Binding-site contacts:
Ligand atom NE contacts residue ASP791 of chain 1.E at 3.4 Å (salt-bridge).
Ligand atom NE contacts residue VAL893 of chain 1.E at 4.3 Å.
Ligand atom CD contacts residue VAL893 of chain 1.E at 3.7 Å (hydrophobic).
Ligand atom N contacts residue ASP1041 of chain 1.E at 3.5 Å (salt-bridge).
Ligand atom CB contacts residue LEU907 of chain 1.E at 4.2 Å (hydrophobic).
Ligand atom C contacts residue TYR1040 of chain 1.E at 3.9 Å (hydrophobic).
Ligand atom O contacts residue LEU907 of chain 1.E at 3.9 Å.
Ligand atom CA contacts residue TYR1040 of chain 1.E at 3.8 Å (hydrophobic).
Ligand atom O contacts residue THR1042 of chain 1.E at 2.7 Å (h-bond).
Ligand atom CA contacts residue LEU907 of chain 1.E at 4.4 Å (hydrophobic).
Ligand atom O contacts residue THR1043 of chain 1.E at 4.2 Å.
Ligand atom CD contacts residue LEU907 of chain 1.E at 3.8 Å (hydrophobic).
Ligand atom O contacts residue ASP1041 of chain 1.E at 3.4 Å.
Ligand atom CB contacts residue GLU783 of chain 1.E at 3.8 Å.
Ligand atom CG contacts residue LEU895 of chain 1.E at 3.7 Å (hydrophobic).
Ligand atom OXT contacts residue TYR1040 of chain 1.E at 4.2 Å.
Ligand atom N contacts residue TYR1040 of chain 1.E at 2.7 Å (h-bond).
Ligand atom CG contacts residue GLU892 of chain 1.E at 3.8 Å.
Ligand atom C contacts residue ASP1041 of chain 1.E at 4.1 Å.
Ligand atom CG contacts residue GLU783 of chain 1.E at 4.1 Å.
Ligand atom CD contacts residue LEU895 of chain 1.E at 4.3 Å (hydrophobic).
Ligand atom CG contacts residue ASP791 of chain 1.E at 4.5 Å.
Ligand atom NE contacts residue GLU783 of chain 1.E at 2.4 Å (salt-bridge).
Ligand atom C contacts residue LEU907 of chain 1.E at 3.6 Å (hydrophobic).
Ligand atom NE contacts residue GLU892 of chain 1.E at 2.6 Å (salt-bridge).
Ligand atom OXT contacts residue LEU907 of chain 1.E at 3.3 Å.
Ligand atom CD contacts residue GLU892 of chain 1.E at 3.2 Å.
Ligand atom CD contacts residue ASP791 of chain 1.E at 3.0 Å.
Ligand atom OXT contacts residue THR1042 of chain 1.E at 2.9 Å (h-bond).
Ligand atom N contacts residue HIS1039 of chain 1.E at 4.4 Å.
Ligand atom NE contacts residue ALA793 of chain 1.E at 3.7 Å.
Ligand atom CG contacts residue LEU907 of chain 1.E at 4.1 Å (hydrophobic).
Ligand atom C contacts residue THR1042 of chain 1.E at 3.5 Å.
Ligand atom O contacts residue TYR1040 of chain 1.E at 3.9 Å.
Ligand atom NE contacts residue SER792 of chain 1.E at 4.2 Å.
Ligand atom CG contacts residue VAL893 of chain 1.E at 4.3 Å (hydrophobic).
Ligand atom CD contacts residue GLU783 of chain 1.E at 3.3 Å.

A protein and the small-molecule ligand that binds it are described below.
Small molecule (SMILES): NCCC[C@H](N)C(=O)O

Sequence of chain 1.E:
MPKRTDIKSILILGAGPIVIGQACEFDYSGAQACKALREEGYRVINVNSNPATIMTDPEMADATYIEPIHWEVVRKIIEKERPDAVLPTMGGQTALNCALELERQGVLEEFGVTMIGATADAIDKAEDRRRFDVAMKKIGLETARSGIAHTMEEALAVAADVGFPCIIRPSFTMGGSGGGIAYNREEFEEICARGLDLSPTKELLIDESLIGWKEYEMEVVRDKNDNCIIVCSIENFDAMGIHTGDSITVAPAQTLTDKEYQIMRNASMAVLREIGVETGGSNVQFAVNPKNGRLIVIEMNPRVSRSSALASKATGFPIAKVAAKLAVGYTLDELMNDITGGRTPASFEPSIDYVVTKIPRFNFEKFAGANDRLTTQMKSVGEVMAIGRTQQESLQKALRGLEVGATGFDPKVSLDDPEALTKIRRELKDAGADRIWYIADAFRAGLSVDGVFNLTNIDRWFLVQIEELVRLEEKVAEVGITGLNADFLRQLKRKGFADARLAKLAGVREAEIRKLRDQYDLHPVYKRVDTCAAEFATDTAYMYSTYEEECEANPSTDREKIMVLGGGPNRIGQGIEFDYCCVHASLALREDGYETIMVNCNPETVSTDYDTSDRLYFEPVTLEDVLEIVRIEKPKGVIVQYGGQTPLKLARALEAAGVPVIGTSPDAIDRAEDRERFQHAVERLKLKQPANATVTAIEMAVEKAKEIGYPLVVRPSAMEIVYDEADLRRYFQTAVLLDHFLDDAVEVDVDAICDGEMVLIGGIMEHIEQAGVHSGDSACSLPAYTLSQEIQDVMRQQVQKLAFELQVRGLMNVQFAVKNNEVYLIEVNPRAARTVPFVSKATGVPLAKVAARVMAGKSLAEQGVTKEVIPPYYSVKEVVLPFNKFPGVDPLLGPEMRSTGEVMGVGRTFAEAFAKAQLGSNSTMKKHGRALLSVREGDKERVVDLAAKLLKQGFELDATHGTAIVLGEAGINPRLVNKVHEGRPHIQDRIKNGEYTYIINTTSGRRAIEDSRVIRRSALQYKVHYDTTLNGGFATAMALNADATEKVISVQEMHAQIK